Binding-site contacts:
Ligand atom CB contacts residue ASP465 of chain 1.A at 3.1 Å.
Ligand atom CE2 contacts residue ILE317 of chain 1.A at 3.4 Å (hydrophobic).
Ligand atom N contacts residue THR316 of chain 1.A at 3.0 Å (h-bond).
Ligand atom CE1 contacts residue ASN321 of chain 1.A at 3.3 Å.
Ligand atom CA contacts residue ASP465 of chain 1.A at 3.4 Å.
Ligand atom OE1 contacts residue THR54 of chain 1.A at 3.0 Å.
Ligand atom O contacts residue VAL575 of chain 1.A at 3.1 Å.
Ligand atom O contacts residue GLU319 of chain 1.A at 3.3 Å (salt-bridge).
Ligand atom OD2 contacts residue ASN146 of chain 1.A at 3.3 Å (h-bond).
Ligand atom OD2 contacts residue ARG331 of chain 1.A at 2.4 Å (salt-bridge).
Ligand atom N contacts residue ASP465 of chain 1.A at 2.6 Å (salt-bridge).
Ligand atom CE2 contacts residue THR316 of chain 1.A at 3.3 Å.
Ligand atom O contacts residue MET318 of chain 1.A at 3.4 Å.
Ligand atom CD2 contacts residue THR316 of chain 1.A at 2.9 Å.
Ligand atom O contacts residue MET318 of chain 1.A at 3.1 Å (h-bond).
Ligand atom O contacts residue GLU319 of chain 1.A at 3.1 Å (salt-bridge).
Ligand atom CG contacts residue ARG331 of chain 1.A at 2.8 Å.
Ligand atom O contacts residue TRP464 of chain 1.A at 2.7 Å.
Ligand atom ND contacts residue ASP56 of chain 1.A at 3.2 Å (salt-bridge).
Ligand atom CB contacts residue ARG147 of chain 1.A at 3.5 Å.
Ligand atom OG1 contacts residue TRP463 of chain 1.A at 3.0 Å (h-bond).
Ligand atom O1 contacts residue GLU315 of chain 1.A at 3.0 Å (salt-bridge).
Ligand atom CZ contacts residue ASN321 of chain 1.A at 3.3 Å.
Ligand atom OD1 contacts residue LEU374 of chain 1.A at 3.4 Å.
Ligand atom CB contacts residue ASP465 of chain 1.A at 3.5 Å.
Ligand atom CA contacts residue THR316 of chain 1.A at 3.5 Å.
Ligand atom ND contacts residue GLY482 of chain 1.A at 3.2 Å (h-bond).
Ligand atom OD1 contacts residue ARG331 of chain 1.A at 2.5 Å (salt-bridge).
Ligand atom ND contacts residue FFK1 of chain 1.H at 3.4 Å.
Ligand atom N1 contacts residue GLU315 of chain 1.A at 3.2 Å (salt-bridge).
Ligand atom OE1 contacts residue THR53 of chain 1.A at 2.7 Å (h-bond).
Ligand atom O contacts residue ILE317 of chain 1.A at 3.4 Å.
Ligand atom N1 contacts residue ASN321 of chain 1.A at 3.2 Å.
Ligand atom O contacts residue TYR152 of chain 1.A at 2.6 Å (h-bond).
Ligand atom OG1 contacts residue TRP464 of chain 1.A at 3.3 Å.
Ligand atom OD1 contacts residue ARG147 of chain 1.A at 3.0 Å (salt-bridge).
Ligand atom O1 contacts residue ASN321 of chain 1.A at 3.4 Å (h-bond).
Ligand atom CB contacts residue ASP56 of chain 1.A at 3.1 Å.
Ligand atom OG1 contacts residue ASP465 of chain 1.A at 2.8 Å (salt-bridge).
Ligand atom O2 contacts residue ASN321 of chain 1.A at 3.0 Å (h-bond).

A small-molecule ligand and the protein it binds are described below.
Small molecule (SMILES): C[C@H](NC(=O)[C@H](CC=N)NC(=O)[C@H](CCC(N)=O)NC(=O)[C@H](CC(=O)O)NC(=O)CN)C(=O)N[C@H](C(=O)N[C@@H](Cc1ccc([N+](=O)O)cc1)C(=O)NCC=O)[C@@H](C)O

Sequence of chain 1.A:
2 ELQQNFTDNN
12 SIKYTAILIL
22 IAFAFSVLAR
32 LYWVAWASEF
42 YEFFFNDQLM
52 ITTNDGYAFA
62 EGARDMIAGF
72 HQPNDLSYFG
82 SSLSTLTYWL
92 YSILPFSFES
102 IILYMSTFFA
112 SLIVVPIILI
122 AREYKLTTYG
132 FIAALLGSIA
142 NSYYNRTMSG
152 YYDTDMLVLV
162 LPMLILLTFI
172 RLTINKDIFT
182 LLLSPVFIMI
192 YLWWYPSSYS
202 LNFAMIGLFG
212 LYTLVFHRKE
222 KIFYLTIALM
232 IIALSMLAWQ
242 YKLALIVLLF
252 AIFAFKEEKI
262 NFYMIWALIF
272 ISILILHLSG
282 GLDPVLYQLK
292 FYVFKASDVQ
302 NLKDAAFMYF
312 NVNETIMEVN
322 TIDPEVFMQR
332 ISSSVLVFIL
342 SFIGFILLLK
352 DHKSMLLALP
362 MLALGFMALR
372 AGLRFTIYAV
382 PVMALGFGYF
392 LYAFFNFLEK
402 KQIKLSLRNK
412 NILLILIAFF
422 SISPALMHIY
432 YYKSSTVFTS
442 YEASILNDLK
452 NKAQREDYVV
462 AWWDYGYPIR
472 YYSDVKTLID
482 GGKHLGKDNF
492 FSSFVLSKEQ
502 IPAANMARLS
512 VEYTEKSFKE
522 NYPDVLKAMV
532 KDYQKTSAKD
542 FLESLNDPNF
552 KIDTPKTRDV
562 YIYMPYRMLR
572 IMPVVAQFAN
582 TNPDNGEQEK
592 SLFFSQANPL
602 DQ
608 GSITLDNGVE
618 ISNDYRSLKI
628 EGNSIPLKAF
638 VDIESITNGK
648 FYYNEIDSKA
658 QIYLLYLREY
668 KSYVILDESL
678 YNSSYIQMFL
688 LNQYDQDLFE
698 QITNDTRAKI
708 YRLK